Sequence of chain 3.C:
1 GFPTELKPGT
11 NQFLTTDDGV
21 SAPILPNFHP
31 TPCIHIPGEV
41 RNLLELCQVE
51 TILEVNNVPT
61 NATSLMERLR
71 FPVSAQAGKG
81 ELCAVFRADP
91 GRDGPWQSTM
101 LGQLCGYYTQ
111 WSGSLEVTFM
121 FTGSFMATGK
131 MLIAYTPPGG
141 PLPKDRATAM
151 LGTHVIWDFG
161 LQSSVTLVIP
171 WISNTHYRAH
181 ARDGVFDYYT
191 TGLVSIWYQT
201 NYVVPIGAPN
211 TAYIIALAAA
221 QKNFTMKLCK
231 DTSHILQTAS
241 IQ

Sequence of chain 4.C:
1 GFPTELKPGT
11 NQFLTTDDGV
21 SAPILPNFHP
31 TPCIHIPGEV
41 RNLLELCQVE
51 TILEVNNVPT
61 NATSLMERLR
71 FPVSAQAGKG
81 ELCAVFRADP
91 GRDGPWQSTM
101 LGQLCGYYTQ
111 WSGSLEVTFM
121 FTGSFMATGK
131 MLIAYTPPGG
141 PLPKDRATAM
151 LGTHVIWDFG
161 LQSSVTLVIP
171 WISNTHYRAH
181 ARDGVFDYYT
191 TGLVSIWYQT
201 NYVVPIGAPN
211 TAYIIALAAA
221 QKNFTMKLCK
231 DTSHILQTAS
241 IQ

Sequence of chain 3.A:
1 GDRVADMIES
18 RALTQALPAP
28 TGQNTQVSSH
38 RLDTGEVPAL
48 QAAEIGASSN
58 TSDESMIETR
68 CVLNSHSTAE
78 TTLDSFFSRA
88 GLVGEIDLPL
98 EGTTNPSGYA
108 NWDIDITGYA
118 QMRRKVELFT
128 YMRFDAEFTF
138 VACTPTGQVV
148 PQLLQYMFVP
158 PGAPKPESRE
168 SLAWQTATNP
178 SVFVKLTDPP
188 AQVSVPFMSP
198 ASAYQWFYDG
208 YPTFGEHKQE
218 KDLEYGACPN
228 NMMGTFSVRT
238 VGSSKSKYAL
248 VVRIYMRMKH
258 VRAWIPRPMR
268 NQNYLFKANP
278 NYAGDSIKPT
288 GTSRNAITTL

Binding-site contacts:
Ligand atom OAV contacts residue VAL190 of chain 3.A at 3.9 Å.
Ligand atom CAK contacts residue PHE155 of chain 3.A at 2.9 Å (hydrophobic).
Ligand atom CAM contacts residue PRO177 of chain 3.A at 3.6 Å (hydrophobic).
Ligand atom CAI contacts residue PHE155 of chain 3.A at 3.1 Å (hydrophobic).
Ligand atom CAA contacts residue TYR153 of chain 3.A at 3.9 Å (hydrophobic).
Ligand atom CAA contacts residue SER178 of chain 3.A at 3.5 Å.
Ligand atom CAS contacts residue TYR201 of chain 3.A at 3.7 Å (hydrophobic).
Ligand atom CBA contacts residue ILE111 of chain 3.A at 3.7 Å (hydrophobic).
Ligand atom CAQ contacts residue ILE113 of chain 3.A at 3.9 Å (hydrophobic).
Ligand atom CAF contacts residue TRP203 of chain 3.A at 3.7 Å (hydrophobic).
Ligand atom CAS contacts residue ASN228 of chain 3.A at 3.8 Å.
Ligand atom CAM contacts residue PHE155 of chain 3.A at 3.8 Å (hydrophobic).
Ligand atom CAR contacts residue ASN228 of chain 3.A at 3.7 Å.
Ligand atom CAZ contacts residue VAL192 of chain 3.A at 3.6 Å (hydrophobic).
Ligand atom CAN contacts residue PHE135 of chain 3.A at 3.4 Å (hydrophobic).
Ligand atom CAG contacts residue GLN202 of chain 3.A at 3.5 Å.
Ligand atom CAA contacts residue VAL179 of chain 3.A at 3.1 Å (hydrophobic).
Ligand atom CAJ contacts residue VAL192 of chain 3.A at 3.7 Å (hydrophobic).
Ligand atom OAD contacts residue ILE113 of chain 3.A at 3.1 Å (h-bond).
Ligand atom CAA contacts residue PRO177 of chain 3.A at 3.5 Å (hydrophobic).
Ligand atom NAC contacts residue THR114 of chain 3.A at 3.1 Å (h-bond).
Ligand atom OAD contacts residue ASP112 of chain 3.A at 3.4 Å.
Ligand atom CAF contacts residue GLN202 of chain 3.A at 3.5 Å.
Ligand atom CAE contacts residue PHE137 of chain 3.A at 3.9 Å (hydrophobic).
Ligand atom CAB contacts residue PHE131 of chain 3.A at 3.8 Å (hydrophobic).
Ligand atom CAY contacts residue THR114 of chain 3.A at 3.8 Å.
Ligand atom OAW contacts residue MET195 of chain 3.A at 3.5 Å.
Ligand atom CBB contacts residue ASN228 of chain 3.A at 3.7 Å.
Ligand atom CAJ contacts residue PHE135 of chain 3.A at 3.1 Å (hydrophobic).
Ligand atom CAH contacts residue PHE135 of chain 3.A at 3.4 Å (hydrophobic).
Ligand atom NAC contacts residue ALA275 of chain 3.A at 3.5 Å.
Ligand atom CAF contacts residue ASN228 of chain 3.A at 3.8 Å.
Ligand atom CAG contacts residue ASN228 of chain 3.A at 3.3 Å.
Ligand atom NAT contacts residue PHE155 of chain 3.A at 3.6 Å.
Ligand atom CAL contacts residue THR114 of chain 3.A at 3.8 Å.
Ligand atom CAR contacts residue TYR201 of chain 3.A at 3.2 Å (hydrophobic).
Ligand atom CAH contacts residue VAL192 of chain 3.A at 3.5 Å (hydrophobic).
Ligand atom CAB contacts residue PHE135 of chain 3.A at 3.8 Å (hydrophobic).
Ligand atom NBE contacts residue TRP203 of chain 3.A at 3.8 Å.
Ligand atom OAW contacts residue ILE111 of chain 3.A at 3.2 Å.

The small molecule below binds the protein below.
Small molecule (SMILES): CCO/N=C/c1ccc(OCC[C@@H](C)CCN2CCN(c3ccnc(N)c3)C2=O)cc1